Sequence of chain 2.A:
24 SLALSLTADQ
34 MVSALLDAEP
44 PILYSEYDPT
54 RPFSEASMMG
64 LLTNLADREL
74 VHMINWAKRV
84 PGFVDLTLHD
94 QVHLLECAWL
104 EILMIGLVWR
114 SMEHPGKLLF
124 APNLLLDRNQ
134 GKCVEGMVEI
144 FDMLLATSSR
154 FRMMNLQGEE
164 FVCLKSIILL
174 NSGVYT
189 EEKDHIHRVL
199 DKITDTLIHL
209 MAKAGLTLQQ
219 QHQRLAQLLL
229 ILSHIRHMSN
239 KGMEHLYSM

Binding-site contacts:
Ligand atom CZ2 contacts residue VAL74 of chain 2.C at 3.7 Å (hydrophobic).
Ligand atom N contacts residue VAL95 of chain 2.C at 3.6 Å.
Ligand atom CE2 contacts residue GLU99 of chain 2.C at 3.8 Å.
Ligand atom CB contacts residue GLU99 of chain 2.C at 3.2 Å.
Ligand atom CZ contacts residue GLU99 of chain 2.C at 3.0 Å.
Ligand atom CE2 contacts residue LEU98 of chain 2.C at 3.6 Å (hydrophobic).
Ligand atom C contacts residue LEU73 of chain 2.C at 3.8 Å (hydrophobic).
Ligand atom C contacts residue CA1 of chain 2.R at 3.4 Å.
Ligand atom OXT contacts residue CA1 of chain 2.R at 2.5 Å.
Ligand atom NH2 contacts residue GLU99 of chain 2.C at 3.1 Å (salt-bridge).
Ligand atom OXT contacts residue THR53 of chain 2.A at 3.0 Å (h-bond).
Ligand atom C contacts residue CA1 of chain 2.R at 3.6 Å.
Ligand atom CB contacts residue ILE77 of chain 2.C at 3.1 Å (hydrophobic).
Ligand atom O contacts residue THR53 of chain 2.A at 3.2 Å (h-bond).
Ligand atom CG contacts residue VAL95 of chain 2.C at 3.4 Å (hydrophobic).
Ligand atom CA contacts residue CA1 of chain 2.R at 3.8 Å.
Ligand atom CZ contacts residue LEU73 of chain 2.C at 3.8 Å (hydrophobic).
Ligand atom CZ3 contacts residue ILE77 of chain 2.C at 3.4 Å (hydrophobic).
Ligand atom NH1 contacts residue GLU99 of chain 2.C at 2.5 Å (salt-bridge).
Ligand atom CA contacts residue GLU99 of chain 2.C at 3.8 Å.
Ligand atom CH2 contacts residue LEU73 of chain 2.C at 3.7 Å (hydrophobic).
Ligand atom O contacts residue THR53 of chain 2.A at 3.6 Å.
Ligand atom CB contacts residue ASP70 of chain 2.C at 3.6 Å.
Ligand atom O contacts residue VAL95 of chain 2.C at 3.7 Å.
Ligand atom CB contacts residue LEU91 of chain 2.C at 3.5 Å (hydrophobic).
Ligand atom O contacts residue OHT1 of chain 2.N at 2.9 Å.
Ligand atom CH2 contacts residue ILE77 of chain 2.C at 3.6 Å (hydrophobic).
Ligand atom CB contacts residue LEU91 of chain 2.C at 3.6 Å (hydrophobic).
Ligand atom CA contacts residue VAL95 of chain 2.C at 3.5 Å (hydrophobic).
Ligand atom CG contacts residue ASP70 of chain 2.C at 3.7 Å.
Ligand atom NE contacts residue GLU99 of chain 2.C at 3.5 Å (salt-bridge).
Ligand atom OG contacts residue OHT1 of chain 2.N at 3.7 Å.
Ligand atom CG contacts residue ILE77 of chain 2.C at 3.5 Å (hydrophobic).
Ligand atom C contacts residue THR53 of chain 2.A at 3.7 Å.
Ligand atom O contacts residue CA1 of chain 2.R at 2.5 Å.
Ligand atom CE contacts residue ILE77 of chain 2.C at 3.7 Å (hydrophobic).
Ligand atom O contacts residue TRP102 of chain 2.C at 3.6 Å.
Ligand atom CG contacts residue GLU99 of chain 2.C at 3.2 Å.
Ligand atom CD1 contacts residue VAL95 of chain 2.C at 3.6 Å (hydrophobic).
Ligand atom CH2 contacts residue VAL74 of chain 2.C at 3.8 Å (hydrophobic).

Sequence of chain 2.C:
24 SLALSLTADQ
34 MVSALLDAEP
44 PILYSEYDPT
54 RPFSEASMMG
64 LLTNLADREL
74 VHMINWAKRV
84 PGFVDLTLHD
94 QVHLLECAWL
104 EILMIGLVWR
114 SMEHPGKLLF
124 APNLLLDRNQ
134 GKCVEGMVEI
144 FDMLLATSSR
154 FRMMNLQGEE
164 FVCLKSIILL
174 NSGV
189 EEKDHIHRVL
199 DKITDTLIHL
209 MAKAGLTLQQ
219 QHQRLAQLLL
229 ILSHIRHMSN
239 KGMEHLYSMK

A protein and the small-molecule ligand that binds it are described below.
Small molecule (SMILES): CCC[C@H](NC(=O)[C@H](Cc1ccccc1)NC(=O)[C@H](CC1=CN=C2C=CC=CC12)NC(=O)[C@H](CCC(=O)O)NC(=O)[C@H](CCCN=C(N)N)NC(=O)[C@H](CO)NC(=O)CNC(=O)[C@@H]1CCCN1C(=O)[C@@H](N)CO)C(=O)N[C@@H](CC(=O)O)C(=O)N[C@@H](CCSC)C(=O)N[C@@H](CC(C)C)C(=O)N[C@@H](CO)C(=O)O